Sequence of chain 1.A:
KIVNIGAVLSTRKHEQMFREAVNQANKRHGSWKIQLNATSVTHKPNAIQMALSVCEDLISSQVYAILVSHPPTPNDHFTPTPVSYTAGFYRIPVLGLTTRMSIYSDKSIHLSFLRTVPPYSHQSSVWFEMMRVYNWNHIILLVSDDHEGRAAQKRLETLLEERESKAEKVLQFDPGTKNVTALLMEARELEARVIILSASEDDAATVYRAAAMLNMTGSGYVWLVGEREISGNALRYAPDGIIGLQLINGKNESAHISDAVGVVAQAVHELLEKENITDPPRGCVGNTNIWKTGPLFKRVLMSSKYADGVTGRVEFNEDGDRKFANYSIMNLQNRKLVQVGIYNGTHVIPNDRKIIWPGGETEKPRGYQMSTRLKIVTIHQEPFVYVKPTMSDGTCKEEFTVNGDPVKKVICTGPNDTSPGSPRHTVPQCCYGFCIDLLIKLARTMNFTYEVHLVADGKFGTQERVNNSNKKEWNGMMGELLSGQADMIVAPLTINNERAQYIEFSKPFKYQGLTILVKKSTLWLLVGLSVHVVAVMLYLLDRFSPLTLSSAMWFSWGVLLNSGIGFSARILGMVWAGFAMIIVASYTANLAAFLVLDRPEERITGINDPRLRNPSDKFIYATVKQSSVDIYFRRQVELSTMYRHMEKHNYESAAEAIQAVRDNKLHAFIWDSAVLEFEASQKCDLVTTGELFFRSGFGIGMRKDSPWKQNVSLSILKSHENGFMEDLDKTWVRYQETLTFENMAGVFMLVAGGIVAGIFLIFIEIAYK

A protein and the small-molecule ligand that binds it are described below.
Small molecule (SMILES): CC(=O)N[C@@H]1[C@@H](O)[C@H](O)[C@@H](CO)O[C@H]1O

Binding-site contacts:
Ligand atom C3 contacts residue ASN203 of chain 1.A at 3.8 Å.
Ligand atom O5 contacts residue ASN203 of chain 1.A at 2.4 Å (h-bond).
Ligand atom C1 contacts residue ASN203 of chain 1.A at 1.4 Å.
Ligand atom C7 contacts residue ASN203 of chain 1.A at 3.6 Å.
Ligand atom C2 contacts residue ASN203 of chain 1.A at 2.5 Å.
Ligand atom O7 contacts residue ASN203 of chain 1.A at 3.8 Å.
Ligand atom C5 contacts residue ASN203 of chain 1.A at 3.7 Å.
Ligand atom O6 contacts residue THR205 of chain 1.A at 4.5 Å.
Ligand atom C4 contacts residue ASN203 of chain 1.A at 4.3 Å.
Ligand atom O5 contacts residue THR205 of chain 1.A at 4.4 Å.
Ligand atom N2 contacts residue ASN203 of chain 1.A at 2.9 Å (h-bond).